Binding-site contacts:
Ligand atom C4 contacts residue ARG227 of chain 1.A at 4.1 Å.
Ligand atom C6 contacts residue ARG227 of chain 1.A at 3.8 Å.
Ligand atom C7 contacts residue ARG227 of chain 1.A at 3.9 Å.
Ligand atom BR contacts residue GLY215 of chain 1.A at 3.6 Å.
Ligand atom BR contacts residue ARG227 of chain 1.A at 3.8 Å.
Ligand atom C5 contacts residue LEU217 of chain 1.A at 4.2 Å (hydrophobic).
Ligand atom BR contacts residue LEU217 of chain 1.A at 3.9 Å.
Ligand atom C4 contacts residue SER214 of chain 1.A at 3.6 Å.
Ligand atom BR contacts residue ALA229 of chain 1.A at 4.2 Å.
Ligand atom C5 contacts residue ARG227 of chain 1.A at 3.8 Å.
Ligand atom C9 contacts residue ARG227 of chain 1.A at 4.2 Å.
Ligand atom O contacts residue ARG227 of chain 1.A at 4.3 Å.
Ligand atom C7 contacts residue ALA229 of chain 1.A at 4.1 Å (hydrophobic).
Ligand atom C5 contacts residue SER214 of chain 1.A at 3.1 Å.
Ligand atom BR contacts residue LEU216 of chain 1.A at 3.5 Å.
Ligand atom BR contacts residue SER214 of chain 1.A at 4.0 Å.
Ligand atom C7 contacts residue SER214 of chain 1.A at 4.4 Å.
Ligand atom C6 contacts residue SER214 of chain 1.A at 3.6 Å.
Ligand atom N contacts residue ARG227 of chain 1.A at 3.6 Å.
Ligand atom C3 contacts residue SER214 of chain 1.A at 4.5 Å.
Ligand atom BR contacts residue PHE228 of chain 1.A at 3.8 Å.

This small molecule binds to this protein.
Small molecule (SMILES): C[C@@H](Cc1ccc(Br)cc1)C(N)=O

Sequence of chain 1.A:
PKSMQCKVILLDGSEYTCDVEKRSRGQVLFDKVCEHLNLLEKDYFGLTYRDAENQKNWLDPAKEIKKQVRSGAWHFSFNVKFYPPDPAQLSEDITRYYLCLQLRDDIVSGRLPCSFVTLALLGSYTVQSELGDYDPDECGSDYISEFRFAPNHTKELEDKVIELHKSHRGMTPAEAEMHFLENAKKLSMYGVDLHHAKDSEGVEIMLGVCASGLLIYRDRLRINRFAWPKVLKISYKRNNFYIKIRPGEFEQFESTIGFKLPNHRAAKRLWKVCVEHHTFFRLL